This small molecule binds to this protein.
Small molecule (SMILES): CC(C)C[C@H](NC(=O)CN)C(=O)N[C@H](C(=O)N[C@H](C(=O)NCC(=O)N[C@@H](CO)C(=O)N[C@@H](CC(C)C)C(=O)N[C@@H](CCCN=C(N)N)C(=O)NCC=O)C(C)C)[C@@H](C)O

Binding-site contacts:
Ligand atom O contacts residue ARG50 of chain 49.E at 3.4 Å.
Ligand atom O contacts residue ARG43 of chain 49.E at 2.8 Å (salt-bridge).
Ligand atom OG1 contacts residue MET259 of chain 49.E at 2.6 Å (h-bond).
Ligand atom O contacts residue ARG49 of chain 49.E at 3.1 Å (salt-bridge).
Ligand atom CB contacts residue ARG49 of chain 49.E at 3.5 Å.
Ligand atom N contacts residue ARG49 of chain 49.E at 3.5 Å (salt-bridge).
Ligand atom CZ contacts residue THR246 of chain 49.E at 3.3 Å.
Ligand atom CD contacts residue ARG50 of chain 49.E at 3.3 Å.
Ligand atom NH2 contacts residue ASP228 of chain 49.E at 2.7 Å (salt-bridge).
Ligand atom CD contacts residue LEU52 of chain 49.E at 3.3 Å (hydrophobic).
Ligand atom N contacts residue ARG49 of chain 49.E at 3.5 Å (salt-bridge).
Ligand atom N contacts residue ASP258 of chain 49.E at 3.2 Å (salt-bridge).
Ligand atom NE contacts residue ARG50 of chain 49.E at 3.1 Å (salt-bridge).
Ligand atom NH1 contacts residue ASP53 of chain 49.E at 3.0 Å (salt-bridge).
Ligand atom NH1 contacts residue THR246 of chain 49.E at 3.2 Å (h-bond).
Ligand atom CD2 contacts residue ARG43 of chain 49.E at 3.6 Å.
Ligand atom CG2 contacts residue ASP258 of chain 49.E at 3.5 Å.
Ligand atom CB contacts residue ASP258 of chain 49.E at 3.5 Å.
Ligand atom CA contacts residue ASP258 of chain 49.E at 3.6 Å.
Ligand atom C contacts residue ASP258 of chain 49.E at 3.7 Å.
Ligand atom CG contacts residue PRO57 of chain 49.E at 3.7 Å (hydrophobic).
Ligand atom C contacts residue ARG49 of chain 49.E at 3.6 Å.
Ligand atom N contacts residue ASP258 of chain 49.E at 3.2 Å (salt-bridge).
Ligand atom NH2 contacts residue THR246 of chain 49.E at 3.0 Å (h-bond).
Ligand atom N contacts residue ASP258 of chain 49.E at 2.8 Å (salt-bridge).
Ligand atom CD2 contacts residue ARG50 of chain 49.E at 3.6 Å.
Ligand atom CA contacts residue ASP258 of chain 49.E at 3.7 Å.
Ligand atom CG2 contacts residue MET259 of chain 49.E at 3.7 Å (hydrophobic).
Ligand atom CA contacts residue ASP258 of chain 49.E at 3.7 Å.
Ligand atom O contacts residue ARG43 of chain 49.E at 2.8 Å (salt-bridge).
Ligand atom N contacts residue PRO57 of chain 49.E at 3.5 Å.
Ligand atom OG1 contacts residue ASP258 of chain 49.E at 3.3 Å.
Ligand atom N contacts residue ARG49 of chain 49.E at 3.7 Å.
Ligand atom CB contacts residue ARG49 of chain 49.E at 3.7 Å.
Ligand atom O contacts residue ILE39 of chain 49.E at 3.7 Å.
Ligand atom NE contacts residue ILE51 of chain 49.E at 3.7 Å.
Ligand atom CB contacts residue ASP258 of chain 49.E at 3.7 Å.
Ligand atom C contacts residue ARG43 of chain 49.E at 3.7 Å.
Ligand atom CD2 contacts residue ASP258 of chain 49.E at 3.4 Å.
Ligand atom CB contacts residue MET259 of chain 49.E at 3.6 Å (hydrophobic).

Sequence of chain 49.E:
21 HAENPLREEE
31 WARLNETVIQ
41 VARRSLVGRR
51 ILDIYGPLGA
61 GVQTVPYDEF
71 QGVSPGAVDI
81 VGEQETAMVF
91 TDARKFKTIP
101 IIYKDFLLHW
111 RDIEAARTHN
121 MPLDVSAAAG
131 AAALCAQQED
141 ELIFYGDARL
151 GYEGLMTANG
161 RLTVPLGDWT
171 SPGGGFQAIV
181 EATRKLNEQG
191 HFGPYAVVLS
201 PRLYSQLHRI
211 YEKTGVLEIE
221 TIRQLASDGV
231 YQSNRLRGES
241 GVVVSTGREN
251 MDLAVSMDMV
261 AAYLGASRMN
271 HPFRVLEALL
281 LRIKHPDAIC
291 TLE